Sequence of chain 1.C:
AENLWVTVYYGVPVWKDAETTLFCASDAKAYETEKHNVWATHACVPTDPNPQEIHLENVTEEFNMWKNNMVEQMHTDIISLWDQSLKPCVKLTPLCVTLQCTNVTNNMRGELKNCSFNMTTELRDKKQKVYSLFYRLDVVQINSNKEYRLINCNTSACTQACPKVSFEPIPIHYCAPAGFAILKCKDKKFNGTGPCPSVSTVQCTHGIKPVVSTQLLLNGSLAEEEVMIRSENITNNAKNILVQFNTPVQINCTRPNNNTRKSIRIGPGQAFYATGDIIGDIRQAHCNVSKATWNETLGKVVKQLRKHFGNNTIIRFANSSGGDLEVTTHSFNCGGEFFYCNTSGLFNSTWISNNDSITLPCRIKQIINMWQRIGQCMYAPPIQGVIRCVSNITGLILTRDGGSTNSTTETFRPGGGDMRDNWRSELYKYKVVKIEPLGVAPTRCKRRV

Binding-site contacts:
Ligand atom O7 contacts residue ASN308 of chain 1.C at 4.3 Å.
Ligand atom O5 contacts residue ASN308 of chain 1.C at 2.3 Å (h-bond).
Ligand atom C7 contacts residue ASN308 of chain 1.C at 4.1 Å.
Ligand atom C2 contacts residue ASN308 of chain 1.C at 2.5 Å.
Ligand atom O7 contacts residue TRP364 of chain 1.C at 4.0 Å.
Ligand atom C1 contacts residue ASN308 of chain 1.C at 1.4 Å.
Ligand atom C8 contacts residue GLU309 of chain 1.C at 4.4 Å.
Ligand atom N2 contacts residue ASN308 of chain 1.C at 3.0 Å (h-bond).
Ligand atom C3 contacts residue ASN308 of chain 1.C at 3.8 Å.
Ligand atom C5 contacts residue ASN308 of chain 1.C at 3.7 Å.
Ligand atom C4 contacts residue ASN308 of chain 1.C at 4.3 Å.

The protein below binds the small molecule below.
Small molecule (SMILES): CC(=O)N[C@@H]1[C@@H](O)[C@H](O)[C@@H](CO)O[C@H]1O